The small molecule below binds the protein below.
Small molecule (SMILES): CCO[C@]1(C(=O)O)CC(=O)[C@@H](NC(C)=O)[C@H]([C@H](O)[C@H](O)CO)O1

Binding-site contacts:
Ligand atom O10 contacts residue VAL131 of chain 1.A at 3.7 Å.
Ligand atom C4 contacts residue VAL131 of chain 1.A at 4.0 Å (hydrophobic).
Ligand atom C8 contacts residue GLU186 of chain 1.A at 4.1 Å.
Ligand atom C1 contacts residue SER133 of chain 1.A at 3.5 Å.
Ligand atom C7 contacts residue TRP149 of chain 1.A at 4.0 Å (hydrophobic).
Ligand atom O1B contacts residue SER132 of chain 1.A at 3.6 Å.
Ligand atom O2 contacts residue GLN222 of chain 1.A at 4.2 Å.
Ligand atom C8 contacts residue TYR91 of chain 1.A at 3.9 Å (hydrophobic).
Ligand atom C10 contacts residue LEU190 of chain 1.A at 4.1 Å (hydrophobic).
Ligand atom C11 contacts residue LEU190 of chain 1.A at 4.0 Å (hydrophobic).
Ligand atom O1A contacts residue SER133 of chain 1.A at 3.8 Å.
Ligand atom O4 contacts residue VAL131 of chain 1.A at 3.5 Å (h-bond).
Ligand atom N5 contacts residue VAL131 of chain 1.A at 3.3 Å (h-bond).
Ligand atom O9 contacts residue GLY224 of chain 1.A at 3.5 Å.
Ligand atom O8 contacts residue GLN222 of chain 1.A at 3.1 Å (h-bond).
Ligand atom C2 contacts residue GLN222 of chain 1.A at 3.3 Å.
Ligand atom O9 contacts residue HIS179 of chain 1.A at 3.2 Å (h-bond).
Ligand atom C5 contacts residue VAL131 of chain 1.A at 4.1 Å (hydrophobic).
Ligand atom C11 contacts residue LYS189 of chain 1.A at 4.1 Å.
Ligand atom O1A contacts residue SER132 of chain 1.A at 2.9 Å (h-bond).
Ligand atom O6 contacts residue GLN222 of chain 1.A at 4.1 Å.
Ligand atom C10 contacts residue VAL131 of chain 1.A at 3.8 Å (hydrophobic).
Ligand atom O7 contacts residue LEU190 of chain 1.A at 3.9 Å.
Ligand atom O10 contacts residue LEU190 of chain 1.A at 4.1 Å.
Ligand atom N5 contacts residue TRP149 of chain 1.A at 4.0 Å.
Ligand atom O10 contacts residue LEU129 of chain 1.A at 3.3 Å (h-bond).
Ligand atom C9 contacts residue TYR91 of chain 1.A at 3.2 Å (hydrophobic).
Ligand atom O9 contacts residue GLU186 of chain 1.A at 2.6 Å (salt-bridge).
Ligand atom O10 contacts residue TRP149 of chain 1.A at 3.9 Å.
Ligand atom O9 contacts residue TYR91 of chain 1.A at 2.8 Å (h-bond).
Ligand atom C10 contacts residue LEU129 of chain 1.A at 4.0 Å (hydrophobic).
Ligand atom O1A contacts residue GLN222 of chain 1.A at 3.0 Å (h-bond).
Ligand atom C1 contacts residue GLN222 of chain 1.A at 3.9 Å.
Ligand atom C1 contacts residue GLN222 of chain 1.A at 4.0 Å.
Ligand atom O1B contacts residue SER133 of chain 1.A at 2.9 Å (h-bond).
Ligand atom C9 contacts residue GLU186 of chain 1.A at 3.1 Å.
Ligand atom O8 contacts residue TYR91 of chain 1.A at 3.2 Å (h-bond).
Ligand atom O10 contacts residue GLY130 of chain 1.A at 4.1 Å.
Ligand atom C1 contacts residue SER132 of chain 1.A at 3.8 Å.
Ligand atom C9 contacts residue HIS179 of chain 1.A at 3.4 Å.

Sequence of chain 1.A:
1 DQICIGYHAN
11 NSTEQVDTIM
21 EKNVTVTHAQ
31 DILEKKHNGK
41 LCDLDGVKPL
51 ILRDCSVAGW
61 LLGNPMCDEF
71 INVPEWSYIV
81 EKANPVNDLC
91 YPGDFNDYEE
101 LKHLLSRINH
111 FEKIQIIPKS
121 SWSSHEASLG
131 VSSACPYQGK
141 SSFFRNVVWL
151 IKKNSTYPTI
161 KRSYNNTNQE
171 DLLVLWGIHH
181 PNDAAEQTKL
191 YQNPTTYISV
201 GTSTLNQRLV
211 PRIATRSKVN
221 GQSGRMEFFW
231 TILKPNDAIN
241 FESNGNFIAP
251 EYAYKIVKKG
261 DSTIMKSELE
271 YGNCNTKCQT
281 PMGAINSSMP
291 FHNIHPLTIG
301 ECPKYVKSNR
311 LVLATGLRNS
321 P